This protein binds this small molecule.
Small molecule (SMILES): O=C(Cn1nnc2ccccc21)N(Cc1ccsc1)c1ccc(-c2cn[nH]c2)cc1

Sequence of chain 1.A:
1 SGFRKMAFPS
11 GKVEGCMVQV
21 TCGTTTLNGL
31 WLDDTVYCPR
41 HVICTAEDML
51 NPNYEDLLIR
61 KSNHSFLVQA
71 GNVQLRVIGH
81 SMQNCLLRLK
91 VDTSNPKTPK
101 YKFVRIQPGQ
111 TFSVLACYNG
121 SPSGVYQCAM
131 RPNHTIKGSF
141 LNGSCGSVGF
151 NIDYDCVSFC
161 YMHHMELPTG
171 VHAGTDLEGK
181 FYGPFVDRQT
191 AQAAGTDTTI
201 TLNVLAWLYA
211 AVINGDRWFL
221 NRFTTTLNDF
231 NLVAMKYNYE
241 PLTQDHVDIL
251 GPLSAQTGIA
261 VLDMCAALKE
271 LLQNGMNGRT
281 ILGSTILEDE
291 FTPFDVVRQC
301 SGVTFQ

Binding-site contacts:
Ligand atom N27 contacts residue ALA46 of chain 2.A at 3.7 Å.
Ligand atom C09 contacts residue GLU166 of chain 2.A at 3.5 Å.
Ligand atom C28 contacts residue MET49 of chain 2.A at 3.6 Å (hydrophobic).
Ligand atom N12 contacts residue HIS163 of chain 2.A at 3.3 Å (h-bond).
Ligand atom S17 contacts residue GOL1 of chain 2.B at 3.9 Å.
Ligand atom C29 contacts residue HIS41 of chain 2.A at 3.6 Å.
Ligand atom C03 contacts residue HIS164 of chain 2.A at 3.8 Å.
Ligand atom N12 contacts residue CYS145 of chain 2.A at 3.4 Å (h-bond).
Ligand atom C19 contacts residue GLN189 of chain 2.A at 3.7 Å.
Ligand atom C03 contacts residue CYS145 of chain 2.A at 3.6 Å (hydrophobic).
Ligand atom N12 contacts residue HIS164 of chain 2.A at 3.9 Å.
Ligand atom C10 contacts residue GLU166 of chain 2.A at 3.6 Å.
Ligand atom N04 contacts residue CYS145 of chain 2.A at 3.7 Å.
Ligand atom C18 contacts residue GLN189 of chain 2.A at 3.3 Å.
Ligand atom C28 contacts residue CYS44 of chain 2.A at 3.8 Å (hydrophobic).
Ligand atom N27 contacts residue THR45 of chain 2.A at 3.5 Å.
Ligand atom C02 contacts residue GLU166 of chain 2.A at 3.9 Å.
Ligand atom N26 contacts residue ALA46 of chain 2.A at 3.4 Å (h-bond).
Ligand atom S17 contacts residue ARG188 of chain 2.A at 3.5 Å (salt-bridge).
Ligand atom O01 contacts residue GLU166 of chain 2.A at 2.9 Å (salt-bridge).
Ligand atom C18 contacts residue MET49 of chain 2.A at 3.4 Å (hydrophobic).
Ligand atom N11 contacts residue HIS163 of chain 2.A at 2.9 Å (h-bond).
Ligand atom N26 contacts residue CYS44 of chain 2.A at 3.8 Å.
Ligand atom C18 contacts residue ARG188 of chain 2.A at 3.2 Å.
Ligand atom N27 contacts residue CYS44 of chain 2.A at 2.8 Å (h-bond).
Ligand atom C07 contacts residue ASN142 of chain 2.A at 3.7 Å.
Ligand atom C09 contacts residue LEU141 of chain 2.A at 3.6 Å (hydrophobic).
Ligand atom C08 contacts residue LEU141 of chain 2.A at 3.6 Å (hydrophobic).
Ligand atom N12 contacts residue MET165 of chain 2.A at 3.6 Å.
Ligand atom O01 contacts residue MET165 of chain 2.A at 3.5 Å.
Ligand atom N26 contacts residue THR45 of chain 2.A at 3.7 Å.
Ligand atom N12 contacts residue GLU166 of chain 2.A at 3.5 Å (salt-bridge).
Ligand atom N11 contacts residue GLU166 of chain 2.A at 3.7 Å.
Ligand atom C06 contacts residue ASN142 of chain 2.A at 3.7 Å.
Ligand atom C09 contacts residue PHE140 of chain 2.A at 3.5 Å (hydrophobic).
Ligand atom S17 contacts residue MET49 of chain 2.A at 3.7 Å.
Ligand atom C08 contacts residue ASN142 of chain 2.A at 3.5 Å.
Ligand atom C19 contacts residue MET49 of chain 2.A at 3.9 Å (hydrophobic).
Ligand atom C16 contacts residue MET165 of chain 2.A at 3.6 Å (hydrophobic).
Ligand atom C08 contacts residue GLU166 of chain 2.A at 3.8 Å.

Sequence of chain 2.A:
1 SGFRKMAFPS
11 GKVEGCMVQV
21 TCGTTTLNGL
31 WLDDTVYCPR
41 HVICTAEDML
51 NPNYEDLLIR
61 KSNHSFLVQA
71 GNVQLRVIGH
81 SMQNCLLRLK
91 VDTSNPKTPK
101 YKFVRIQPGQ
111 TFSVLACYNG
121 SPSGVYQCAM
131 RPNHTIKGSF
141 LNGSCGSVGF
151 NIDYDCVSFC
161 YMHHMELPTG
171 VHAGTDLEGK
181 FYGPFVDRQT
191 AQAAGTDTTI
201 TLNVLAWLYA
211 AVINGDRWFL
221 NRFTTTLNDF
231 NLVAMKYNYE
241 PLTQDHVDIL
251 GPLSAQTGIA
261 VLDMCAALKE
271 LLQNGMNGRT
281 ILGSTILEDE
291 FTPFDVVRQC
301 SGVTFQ